This protein binds this small molecule.
Small molecule (SMILES): CC(=O)N[C@@H]1[C@@H](O)[C@H](O)[C@@H](CO)O[C@H]1O

Sequence of chain 1.B:
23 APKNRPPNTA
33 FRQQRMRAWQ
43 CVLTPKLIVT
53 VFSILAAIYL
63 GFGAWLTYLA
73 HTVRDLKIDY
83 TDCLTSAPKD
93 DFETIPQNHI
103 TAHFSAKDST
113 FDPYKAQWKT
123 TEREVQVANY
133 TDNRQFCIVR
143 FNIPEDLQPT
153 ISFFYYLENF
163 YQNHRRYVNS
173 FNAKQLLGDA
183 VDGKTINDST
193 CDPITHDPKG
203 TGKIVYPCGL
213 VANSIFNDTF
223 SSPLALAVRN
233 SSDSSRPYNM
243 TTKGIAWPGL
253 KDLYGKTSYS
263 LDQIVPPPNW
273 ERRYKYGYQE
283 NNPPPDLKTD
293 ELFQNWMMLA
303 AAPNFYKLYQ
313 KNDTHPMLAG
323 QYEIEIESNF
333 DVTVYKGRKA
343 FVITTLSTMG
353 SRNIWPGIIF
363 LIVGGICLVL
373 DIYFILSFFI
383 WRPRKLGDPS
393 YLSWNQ

Binding-site contacts:
Ligand atom O6 contacts residue ASN283 of chain 1.B at 3.5 Å (h-bond).
Ligand atom C4 contacts residue TYR278 of chain 1.B at 4.5 Å (hydrophobic).
Ligand atom C5 contacts residue GLN281 of chain 1.B at 3.8 Å.
Ligand atom C8 contacts residue ASN131 of chain 1.B at 3.6 Å.
Ligand atom C6 contacts residue ASN283 of chain 1.B at 4.3 Å.
Ligand atom C1 contacts residue ASN283 of chain 1.B at 3.4 Å.
Ligand atom O6 contacts residue ASN131 of chain 1.B at 4.4 Å.
Ligand atom C2 contacts residue ASN131 of chain 1.B at 2.5 Å.
Ligand atom O5 contacts residue ASN283 of chain 1.B at 3.0 Å (h-bond).
Ligand atom C3 contacts residue TYR278 of chain 1.B at 3.9 Å (hydrophobic).
Ligand atom C5 contacts residue ASN283 of chain 1.B at 4.1 Å.
Ligand atom O6 contacts residue GLN281 of chain 1.B at 3.9 Å.
Ligand atom C5 contacts residue ASN131 of chain 1.B at 3.6 Å.
Ligand atom C3 contacts residue ASN131 of chain 1.B at 3.9 Å.
Ligand atom O3 contacts residue TYR278 of chain 1.B at 3.8 Å.
Ligand atom C8 contacts residue TYR132 of chain 1.B at 4.1 Å (hydrophobic).
Ligand atom C7 contacts residue ASN131 of chain 1.B at 3.9 Å.
Ligand atom O4 contacts residue TYR278 of chain 1.B at 3.8 Å.
Ligand atom C1 contacts residue ASN131 of chain 1.B at 1.4 Å.
Ligand atom C4 contacts residue ASN131 of chain 1.B at 4.2 Å.
Ligand atom N2 contacts residue TYR278 of chain 1.B at 4.3 Å.
Ligand atom N2 contacts residue ASN131 of chain 1.B at 3.0 Å.
Ligand atom O5 contacts residue ASN131 of chain 1.B at 2.3 Å (h-bond).
Ligand atom C6 contacts residue GLN281 of chain 1.B at 3.3 Å.